The protein below binds the small molecule below.
Small molecule (SMILES): Nc1ncnc2c1ncn2[C@@H]1O[C@H](CO[P](=O)(O)O[P](=O)(O)NP(=O)(O)O)[C@@H](O)[C@H]1O

Binding-site contacts:
Ligand atom O2B contacts residue LYS43 of chain 1.C at 3.1 Å (salt-bridge).
Ligand atom C2 contacts residue TYR13 of chain 1.C at 3.3 Å (hydrophobic).
Ligand atom C5' contacts residue GLY42 of chain 1.C at 3.8 Å.
Ligand atom O1G contacts residue SER39 of chain 1.C at 3.3 Å.
Ligand atom N3B contacts residue GLY40 of chain 1.C at 3.3 Å (h-bond).
Ligand atom O2B contacts residue SER44 of chain 1.C at 2.5 Å (h-bond).
Ligand atom N3 contacts residue TYR13 of chain 1.C at 3.5 Å.
Ligand atom N7 contacts residue TYR13 of chain 1.C at 3.4 Å.
Ligand atom C6 contacts residue TYR13 of chain 1.C at 3.4 Å (hydrophobic).
Ligand atom O1A contacts residue LYS43 of chain 1.C at 3.7 Å.
Ligand atom O1B contacts residue PRO38 of chain 1.C at 3.5 Å (h-bond).
Ligand atom C8 contacts residue TYR13 of chain 1.C at 3.5 Å (hydrophobic).
Ligand atom O3G contacts residue SER39 of chain 1.C at 3.5 Å.
Ligand atom O1A contacts residue THR45 of chain 1.C at 2.9 Å (h-bond).
Ligand atom O3A contacts residue LYS43 of chain 1.C at 3.5 Å (salt-bridge).
Ligand atom O1B contacts residue LYS43 of chain 1.C at 2.6 Å (salt-bridge).
Ligand atom O3A contacts residue GLY40 of chain 1.C at 3.5 Å.
Ligand atom O4' contacts residue ALA19 of chain 1.C at 3.5 Å.
Ligand atom PB contacts residue LYS43 of chain 1.C at 3.4 Å.
Ligand atom C2 contacts residue ASN15 of chain 1.C at 3.5 Å.
Ligand atom O3G contacts residue LYS43 of chain 1.C at 2.5 Å (salt-bridge).
Ligand atom O1A contacts residue SER44 of chain 1.C at 3.7 Å.
Ligand atom O2G contacts residue GLU165 of chain 1.C at 3.3 Å (salt-bridge).
Ligand atom N9 contacts residue TYR13 of chain 1.C at 3.5 Å.
Ligand atom C4' contacts residue GLY40 of chain 1.C at 3.8 Å.
Ligand atom N1 contacts residue TYR13 of chain 1.C at 3.4 Å.
Ligand atom O2A contacts residue SER44 of chain 1.C at 3.3 Å (h-bond).
Ligand atom PA contacts residue GLY42 of chain 1.C at 3.7 Å.
Ligand atom O1A contacts residue GLY42 of chain 1.C at 2.9 Å.
Ligand atom O1B contacts residue ALA41 of chain 1.C at 3.2 Å (h-bond).
Ligand atom N6 contacts residue TYR13 of chain 1.C at 3.6 Å.
Ligand atom O3A contacts residue GLY42 of chain 1.C at 3.1 Å (h-bond).
Ligand atom PB contacts residue SER44 of chain 1.C at 3.8 Å.
Ligand atom C5' contacts residue GLY40 of chain 1.C at 3.4 Å.
Ligand atom O3G contacts residue HIS197 of chain 1.C at 2.7 Å (h-bond).
Ligand atom C4 contacts residue TYR13 of chain 1.C at 3.3 Å (hydrophobic).
Ligand atom O1B contacts residue GLY42 of chain 1.C at 3.2 Å (h-bond).
Ligand atom O1B contacts residue GLY40 of chain 1.C at 3.5 Å (h-bond).
Ligand atom C5 contacts residue TYR13 of chain 1.C at 3.4 Å (hydrophobic).
Ligand atom PB contacts residue GLY40 of chain 1.C at 3.7 Å.

Sequence of chain 1.C:
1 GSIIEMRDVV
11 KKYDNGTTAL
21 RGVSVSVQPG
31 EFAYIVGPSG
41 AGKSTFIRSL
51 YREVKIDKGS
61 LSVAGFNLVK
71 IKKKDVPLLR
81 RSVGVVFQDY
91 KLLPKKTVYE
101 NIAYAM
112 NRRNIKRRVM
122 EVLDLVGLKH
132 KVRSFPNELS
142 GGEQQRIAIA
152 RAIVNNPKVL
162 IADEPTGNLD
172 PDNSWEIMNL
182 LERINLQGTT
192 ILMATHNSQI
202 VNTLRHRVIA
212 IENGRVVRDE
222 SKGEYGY